This protein binds this small molecule.
Small molecule (SMILES): CC(C)C[C@H](NC(=O)[C@@H](N)CC1=NC=NC1)C(=O)N[C@@H](CC(=O)c1ccccc1N)C(=O)O.CC(C)[C@H](NC(=O)[C@@H](N)CCCN=C(N)N)C(=O)N[C@H](C=O)CCCCN

Sequence of chain 1.A:
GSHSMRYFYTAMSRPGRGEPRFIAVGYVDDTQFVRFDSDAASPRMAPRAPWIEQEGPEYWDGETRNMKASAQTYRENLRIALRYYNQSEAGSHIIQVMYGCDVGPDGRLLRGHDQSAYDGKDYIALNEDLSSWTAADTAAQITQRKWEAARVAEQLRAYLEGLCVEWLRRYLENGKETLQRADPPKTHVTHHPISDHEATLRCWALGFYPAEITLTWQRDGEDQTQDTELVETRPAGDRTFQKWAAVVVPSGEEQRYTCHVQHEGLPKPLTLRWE

Binding-site contacts:
Ligand atom CD1 contacts residue TYR123 of chain 1.A at 3.5 Å (hydrophobic).
Ligand atom N1 contacts residue SER116 of chain 1.A at 3.5 Å (h-bond).
Ligand atom N contacts residue TYR171 of chain 1.A at 2.7 Å (h-bond).
Ligand atom C contacts residue THR143 of chain 1.A at 3.5 Å.
Ligand atom CD2 contacts residue TYR123 of chain 1.A at 3.6 Å (hydrophobic).
Ligand atom CA contacts residue GLU63 of chain 1.A at 3.4 Å.
Ligand atom CD contacts residue TRP167 of chain 1.A at 3.5 Å (hydrophobic).
Ligand atom CG1 contacts residue TYR7 of chain 1.A at 3.5 Å (hydrophobic).
Ligand atom C contacts residue TYR84 of chain 1.A at 3.3 Å (hydrophobic).
Ligand atom N contacts residue TYR7 of chain 1.A at 3.6 Å (h-bond).
Ligand atom O contacts residue TYR84 of chain 1.A at 3.3 Å (h-bond).
Ligand atom CB contacts residue ASN77 of chain 1.A at 3.5 Å.
Ligand atom CA contacts residue TYR7 of chain 1.A at 3.2 Å (hydrophobic).
Ligand atom N contacts residue ASN77 of chain 1.A at 2.8 Å (h-bond).
Ligand atom N contacts residue TYR7 of chain 1.A at 2.9 Å (h-bond).
Ligand atom O2 contacts residue TRP147 of chain 1.A at 3.4 Å.
Ligand atom O contacts residue TYR7 of chain 1.A at 3.5 Å.
Ligand atom CA contacts residue TYR171 of chain 1.A at 3.5 Å (hydrophobic).
Ligand atom O contacts residue TRP147 of chain 1.A at 2.9 Å (h-bond).
Ligand atom CG contacts residue TYR99 of chain 1.A at 3.6 Å (hydrophobic).
Ligand atom CD contacts residue LEU156 of chain 1.A at 3.6 Å (hydrophobic).
Ligand atom CB contacts residue THR143 of chain 1.A at 3.6 Å.
Ligand atom CG contacts residue TYR123 of chain 1.A at 3.6 Å (hydrophobic).
Ligand atom NZ contacts residue ASP114 of chain 1.A at 2.7 Å (salt-bridge).
Ligand atom C contacts residue TYR7 of chain 1.A at 3.3 Å (hydrophobic).
Ligand atom CB contacts residue TYR99 of chain 1.A at 3.3 Å (hydrophobic).
Ligand atom O contacts residue LYS146 of chain 1.A at 2.8 Å (salt-bridge).
Ligand atom OXT contacts residue TYR84 of chain 1.A at 2.6 Å (h-bond).
Ligand atom O contacts residue TYR159 of chain 1.A at 2.6 Å (h-bond).
Ligand atom CE contacts residue ASP114 of chain 1.A at 3.6 Å.
Ligand atom O contacts residue ILE80 of chain 1.A at 3.6 Å.
Ligand atom CE contacts residue TYR99 of chain 1.A at 3.6 Å (hydrophobic).
Ligand atom CG1 contacts residue TYR99 of chain 1.A at 3.6 Å (hydrophobic).
Ligand atom CG contacts residue TYR59 of chain 1.A at 3.3 Å (hydrophobic).
Ligand atom OXT contacts residue THR143 of chain 1.A at 2.6 Å (h-bond).
Ligand atom CA contacts residue THR143 of chain 1.A at 3.6 Å.
Ligand atom CA contacts residue TYR99 of chain 1.A at 3.4 Å (hydrophobic).
Ligand atom N contacts residue GLU63 of chain 1.A at 2.9 Å (salt-bridge).
Ligand atom N contacts residue TYR99 of chain 1.A at 3.2 Å (h-bond).
Ligand atom CG2 contacts residue GLU63 of chain 1.A at 3.4 Å.